Sequence of chain 1.G:
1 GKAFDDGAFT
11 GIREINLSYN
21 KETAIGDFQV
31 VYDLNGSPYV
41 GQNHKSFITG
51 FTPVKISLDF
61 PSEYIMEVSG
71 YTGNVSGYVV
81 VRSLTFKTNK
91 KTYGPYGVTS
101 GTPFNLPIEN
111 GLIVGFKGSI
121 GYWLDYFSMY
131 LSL

Binding-site contacts:
Ligand atom O4 contacts residue TYR122 of chain 1.G at 4.2 Å.
Ligand atom O1 contacts residue TYR78 of chain 1.G at 3.3 Å.
Ligand atom C4 contacts residue TYR78 of chain 1.G at 4.0 Å (hydrophobic).
Ligand atom O5 contacts residue GLY1 of chain 1.G at 3.8 Å.
Ligand atom O6 contacts residue TRP123 of chain 1.G at 2.8 Å (h-bond).
Ligand atom C2 contacts residue PHE47 of chain 1.G at 4.2 Å (hydrophobic).
Ligand atom O3 contacts residue GLY1 of chain 1.G at 2.7 Å (h-bond).
Ligand atom C6 contacts residue TYR78 of chain 1.G at 4.0 Å (hydrophobic).
Ligand atom C7 contacts residue TYR122 of chain 1.G at 3.6 Å (hydrophobic).
Ligand atom C4 contacts residue ASP125 of chain 1.G at 3.1 Å.
Ligand atom C7 contacts residue GLY1 of chain 1.G at 3.7 Å.
Ligand atom C1 contacts residue TYR122 of chain 1.G at 3.5 Å (hydrophobic).
Ligand atom O6 contacts residue VAL80 of chain 1.G at 4.0 Å.
Ligand atom O5 contacts residue TYR122 of chain 1.G at 2.9 Å (h-bond).
Ligand atom C2 contacts residue GLY1 of chain 1.G at 4.0 Å.
Ligand atom O6 contacts residue TYR122 of chain 1.G at 3.0 Å (h-bond).
Ligand atom C2 contacts residue GLY1 of chain 1.G at 3.7 Å.
Ligand atom O6 contacts residue ASP125 of chain 1.G at 2.8 Å (salt-bridge).
Ligand atom C5 contacts residue TYR122 of chain 1.G at 3.9 Å (hydrophobic).
Ligand atom O7 contacts residue GLY1 of chain 1.G at 2.9 Å (h-bond).
Ligand atom C3 contacts residue GLY1 of chain 1.G at 3.7 Å.
Ligand atom C1 contacts residue GLY1 of chain 1.G at 3.5 Å.
Ligand atom O5 contacts residue GLY121 of chain 1.G at 3.7 Å.
Ligand atom O4 contacts residue GLY121 of chain 1.G at 3.3 Å.
Ligand atom C3 contacts residue TYR78 of chain 1.G at 3.9 Å (hydrophobic).
Ligand atom C6 contacts residue ASP125 of chain 1.G at 3.3 Å.
Ligand atom C5 contacts residue TYR78 of chain 1.G at 3.8 Å (hydrophobic).
Ligand atom O6 contacts residue TYR78 of chain 1.G at 3.6 Å.
Ligand atom N2 contacts residue GLY1 of chain 1.G at 4.1 Å.
Ligand atom O6 contacts residue GLY121 of chain 1.G at 3.6 Å.
Ligand atom C6 contacts residue VAL80 of chain 1.G at 3.8 Å (hydrophobic).
Ligand atom O5 contacts residue TYR78 of chain 1.G at 4.2 Å.
Ligand atom C5 contacts residue ASP125 of chain 1.G at 3.7 Å.
Ligand atom O4 contacts residue GLY1 of chain 1.G at 3.0 Å (h-bond).
Ligand atom O1 contacts residue TYR122 of chain 1.G at 3.9 Å.
Ligand atom C7 contacts residue TYR78 of chain 1.G at 3.3 Å (hydrophobic).
Ligand atom C6 contacts residue TYR122 of chain 1.G at 3.8 Å (hydrophobic).
Ligand atom C4 contacts residue GLY1 of chain 1.G at 3.9 Å.
Ligand atom C6 contacts residue TRP123 of chain 1.G at 3.4 Å (hydrophobic).
Ligand atom O4 contacts residue ASP125 of chain 1.G at 2.6 Å (salt-bridge).

Sequence of chain 1.H:
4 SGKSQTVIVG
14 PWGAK

The protein below binds the small molecule below.
Small molecule (SMILES): CO[C@H]1O[C@H](CO)[C@H](O)[C@H](O[C@@H]2O[C@H](CO)[C@H](O)[C@H](O)[C@H]2NC(C)=O)[C@H]1O